Binding-site contacts:
Ligand atom C4 contacts residue PHE229 of chain 1.HB at 3.5 Å (hydrophobic).
Ligand atom C5' contacts residue HIS197 of chain 1.Q at 3.6 Å.
Ligand atom N3 contacts residue LYS112 of chain 1.HB at 3.0 Å (salt-bridge).
Ligand atom OP1 contacts residue MG1 of chain 1.QE at 2.5 Å.
Ligand atom C4 contacts residue LYS112 of chain 1.HB at 3.3 Å.
Ligand atom N6 contacts residue GLN185 of chain 1.Q at 2.5 Å (h-bond).
Ligand atom O2' contacts residue VAL196 of chain 1.Q at 3.4 Å (h-bond).
Ligand atom OP2 contacts residue ARG195 of chain 1.Q at 3.5 Å (salt-bridge).
Ligand atom O2' contacts residue ARG302 of chain 1.Q at 3.6 Å.
Ligand atom O4 contacts residue GLN122 of chain 1.Q at 3.5 Å.
Ligand atom N4 contacts residue GLY194 of chain 1.Q at 2.3 Å (h-bond).
Ligand atom C2 contacts residue GLY120 of chain 1.Q at 3.3 Å.
Ligand atom C8 contacts residue VAL196 of chain 1.Q at 3.2 Å (hydrophobic).
Ligand atom N4 contacts residue LYS112 of chain 1.HB at 3.2 Å (salt-bridge).
Ligand atom O2 contacts residue GLY120 of chain 1.Q at 3.6 Å.
Ligand atom OP2 contacts residue LYS192 of chain 1.Q at 2.9 Å (salt-bridge).
Ligand atom N9 contacts residue VAL196 of chain 1.Q at 3.0 Å (h-bond).
Ligand atom N4 contacts residue PHE229 of chain 1.HB at 3.6 Å.
Ligand atom C5 contacts residue PHE229 of chain 1.HB at 3.5 Å (hydrophobic).
Ligand atom N7 contacts residue HIS197 of chain 1.Q at 3.6 Å.
Ligand atom O2 contacts residue ARG239 of chain 1.HB at 3.3 Å.
Ligand atom N7 contacts residue THR198 of chain 1.Q at 2.9 Å (h-bond).
Ligand atom N6 contacts residue THR198 of chain 1.Q at 3.5 Å (h-bond).
Ligand atom C4 contacts residue VAL196 of chain 1.Q at 3.1 Å (hydrophobic).
Ligand atom N6 contacts residue VAL196 of chain 1.Q at 3.5 Å.
Ligand atom N3 contacts residue GLY120 of chain 1.Q at 3.6 Å (h-bond).
Ligand atom N3 contacts residue GLY120 of chain 1.Q at 3.1 Å (h-bond).
Ligand atom C6 contacts residue VAL196 of chain 1.Q at 3.6 Å (hydrophobic).
Ligand atom O2' contacts residue ARG239 of chain 1.HB at 3.0 Å (salt-bridge).
Ligand atom O5' contacts residue HIS197 of chain 1.Q at 3.6 Å.
Ligand atom O5' contacts residue MG1 of chain 1.QE at 3.5 Å.
Ligand atom C2' contacts residue VAL196 of chain 1.Q at 3.4 Å (hydrophobic).
Ligand atom P contacts residue MG1 of chain 1.QE at 3.3 Å.
Ligand atom C5 contacts residue VAL196 of chain 1.Q at 3.2 Å (hydrophobic).
Ligand atom N6 contacts residue PRO188 of chain 1.Q at 3.5 Å.
Ligand atom O4 contacts residue THR190 of chain 1.Q at 3.6 Å.
Ligand atom N1 contacts residue GLU123 of chain 1.Q at 3.6 Å.
Ligand atom N7 contacts residue VAL196 of chain 1.Q at 3.3 Å (h-bond).
Ligand atom C4 contacts residue GLY194 of chain 1.Q at 3.4 Å.
Ligand atom N6 contacts residue ARG114 of chain 1.HB at 3.5 Å.

The protein below binds the small molecule below.
Small molecule (SMILES): Nc1ccn([C@@H]2O[C@H](CO[P](=O)(O)O[C@H]3[C@@H](O)[C@H](n4cnc5c(N)ncnc54)O[C@@H]3CO[P](=O)(O)O[C@H]3[C@@H](O)[C@H](n4ccc(N)nc4=O)O[C@@H]3CO[P](=O)(O)O[C@H]3[C@@H](O)[C@H](n4cnc5c(N)ncnc54)O[C@@H]3CO[P](=O)(O)O[C@H]3[C@@H](O)[C@H](n4cnc5c(N)ncnc54)O[C@@H]3CO[P](=O)(O)O[C@H]3[C@@H](O)[C@H](n4ccc(=O)[nH]c4=O)O[C@@H]3CO[P](=O)(O)O[C@H]3[C@@H](O)[C@H](n4cnc5c(=O)nc(N)[nH]c54)O[C@@H]3CO[P](=O)(O)O[C@H]3[C@@H](O)[C@H](n4ccc(=O)[nH]c4=O)O[C@@H]3CO[P](=O)(O)O[C@H]3[C@@H](O)[C@H](n4cnc5c(N)ncnc54)O[C@@H]3CO)[C@@H](O)[C@H]2O)c(=O)n1

Sequence of chain 1.HB:
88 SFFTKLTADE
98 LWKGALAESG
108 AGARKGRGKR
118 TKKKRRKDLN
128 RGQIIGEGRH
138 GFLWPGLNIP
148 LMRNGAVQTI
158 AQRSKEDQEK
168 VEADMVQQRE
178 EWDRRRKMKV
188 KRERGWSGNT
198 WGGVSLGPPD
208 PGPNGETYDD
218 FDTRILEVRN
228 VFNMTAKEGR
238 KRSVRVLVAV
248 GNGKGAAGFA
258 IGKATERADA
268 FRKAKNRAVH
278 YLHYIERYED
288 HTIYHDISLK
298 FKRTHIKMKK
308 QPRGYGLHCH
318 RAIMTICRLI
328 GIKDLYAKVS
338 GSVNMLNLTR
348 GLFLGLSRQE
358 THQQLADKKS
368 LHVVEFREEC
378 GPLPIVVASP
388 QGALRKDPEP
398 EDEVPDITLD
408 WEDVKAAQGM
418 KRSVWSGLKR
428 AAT

Sequence of chain 1.Q:
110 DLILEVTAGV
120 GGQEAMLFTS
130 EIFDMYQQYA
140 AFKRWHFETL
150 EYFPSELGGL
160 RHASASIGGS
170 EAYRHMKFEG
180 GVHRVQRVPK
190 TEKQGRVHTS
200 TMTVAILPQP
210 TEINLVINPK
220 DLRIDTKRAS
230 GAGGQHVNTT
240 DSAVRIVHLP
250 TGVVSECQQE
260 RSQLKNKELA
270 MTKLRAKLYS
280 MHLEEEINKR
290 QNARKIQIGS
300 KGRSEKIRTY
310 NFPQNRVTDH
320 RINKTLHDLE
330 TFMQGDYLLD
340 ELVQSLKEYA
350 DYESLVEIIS